Binding-site contacts:
Ligand atom CB contacts residue LEU220 of chain 1.C at 3.8 Å (hydrophobic).
Ligand atom N contacts residue ALA47 of chain 1.C at 4.5 Å.
Ligand atom O contacts residue PRO46 of chain 1.C at 3.3 Å.
Ligand atom O contacts residue HIS273 of chain 1.C at 4.3 Å.
Ligand atom N contacts residue DPP111 of chain 1.C at 3.5 Å (h-bond).
Ligand atom O contacts residue DPP111 of chain 1.C at 3.8 Å.
Ligand atom C contacts residue LEU112 of chain 1.C at 3.5 Å (hydrophobic).
Ligand atom O contacts residue ALA47 of chain 1.C at 3.1 Å (h-bond).
Ligand atom C contacts residue DPP111 of chain 1.C at 1.3 Å.
Ligand atom C contacts residue PRO46 of chain 1.C at 4.2 Å (hydrophobic).
Ligand atom CB contacts residue DPP111 of chain 1.C at 3.4 Å.
Ligand atom CG1 contacts residue LEU112 of chain 1.C at 4.2 Å (hydrophobic).
Ligand atom CG1 contacts residue DPP111 of chain 1.C at 3.4 Å.
Ligand atom CG2 contacts residue MET165 of chain 1.C at 3.8 Å (hydrophobic).
Ligand atom OHN contacts residue GLN216 of chain 1.C at 4.1 Å.
Ligand atom CG2 contacts residue LEU220 of chain 1.C at 3.2 Å (hydrophobic).
Ligand atom O contacts residue DPP111 of chain 1.C at 2.3 Å (h-bond).
Ligand atom CA contacts residue PHE161 of chain 1.C at 4.2 Å (hydrophobic).
Ligand atom CA contacts residue GLN216 of chain 1.C at 3.8 Å.
Ligand atom CA contacts residue DPP111 of chain 1.C at 2.4 Å.
Ligand atom C contacts residue DPP111 of chain 1.C at 4.0 Å.
Ligand atom C contacts residue ALA47 of chain 1.C at 4.3 Å (hydrophobic).
Ligand atom OHN contacts residue PHE161 of chain 1.C at 3.1 Å.
Ligand atom O contacts residue LEU112 of chain 1.C at 3.3 Å (h-bond).
Ligand atom CB contacts residue ALA47 of chain 1.C at 4.1 Å (hydrophobic).

A protein and the small-molecule ligand that binds it are described below.
Small molecule (SMILES): CC(C)[C@@H](C=O)NC(=O)[C@H](C)O

Sequence of chain 1.C:
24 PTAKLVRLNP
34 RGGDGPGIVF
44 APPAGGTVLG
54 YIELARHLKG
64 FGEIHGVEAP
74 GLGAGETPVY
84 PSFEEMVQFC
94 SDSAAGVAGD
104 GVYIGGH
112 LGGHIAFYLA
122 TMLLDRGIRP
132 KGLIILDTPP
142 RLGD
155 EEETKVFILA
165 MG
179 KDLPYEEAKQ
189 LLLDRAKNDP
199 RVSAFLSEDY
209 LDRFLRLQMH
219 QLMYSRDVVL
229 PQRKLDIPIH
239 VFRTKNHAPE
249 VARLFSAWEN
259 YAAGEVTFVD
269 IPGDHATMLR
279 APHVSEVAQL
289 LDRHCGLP